Sequence of chain 1.C:
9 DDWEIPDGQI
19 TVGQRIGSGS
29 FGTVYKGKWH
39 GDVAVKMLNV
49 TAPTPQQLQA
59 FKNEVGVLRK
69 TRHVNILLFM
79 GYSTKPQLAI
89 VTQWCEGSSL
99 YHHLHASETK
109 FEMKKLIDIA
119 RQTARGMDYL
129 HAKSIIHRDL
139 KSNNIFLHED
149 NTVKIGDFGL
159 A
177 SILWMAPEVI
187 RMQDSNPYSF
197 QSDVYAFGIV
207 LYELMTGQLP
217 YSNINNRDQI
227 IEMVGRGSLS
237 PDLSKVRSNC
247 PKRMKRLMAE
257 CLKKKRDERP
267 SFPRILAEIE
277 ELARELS

Binding-site contacts:
Ligand atom C21 contacts residue GLU62 of chain 1.C at 3.6 Å.
Ligand atom C8 contacts residue ASP155 of chain 1.C at 3.3 Å.
Ligand atom N2 contacts residue ASP155 of chain 1.C at 3.3 Å (salt-bridge).
Ligand atom O1 contacts residue GLY154 of chain 1.C at 3.1 Å.
Ligand atom C24 contacts residue GLU62 of chain 1.C at 3.1 Å.
Ligand atom C34 contacts residue THR90 of chain 1.C at 3.6 Å.
Ligand atom C33 contacts residue LYS44 of chain 1.C at 3.3 Å.
Ligand atom N9 contacts residue GLU62 of chain 1.C at 3.0 Å (salt-bridge).
Ligand atom C33 contacts residue THR90 of chain 1.C at 3.4 Å.
Ligand atom N2 contacts residue GLU62 of chain 1.C at 2.9 Å (salt-bridge).
Ligand atom O1 contacts residue ASP155 of chain 1.C at 2.2 Å (salt-bridge).
Ligand atom O47 contacts residue TRP92 of chain 1.C at 3.2 Å.
Ligand atom C14 contacts residue GLY154 of chain 1.C at 3.8 Å.
Ligand atom C20 contacts residue VAL65 of chain 1.C at 3.6 Å (hydrophobic).
Ligand atom C32 contacts residue LYS44 of chain 1.C at 3.4 Å.
Ligand atom C19 contacts residue GLY154 of chain 1.C at 3.3 Å.
Ligand atom C32 contacts residue ILE88 of chain 1.C at 3.4 Å (hydrophobic).
Ligand atom C20 contacts residue GLU62 of chain 1.C at 3.7 Å.
Ligand atom C48 contacts residue CYS93 of chain 1.C at 3.2 Å (hydrophobic).
Ligand atom C45 contacts residue ALA42 of chain 1.C at 3.5 Å (hydrophobic).
Ligand atom C33 contacts residue ILE88 of chain 1.C at 3.2 Å (hydrophobic).
Ligand atom C32 contacts residue THR90 of chain 1.C at 3.5 Å.
Ligand atom C48 contacts residue TRP92 of chain 1.C at 3.7 Å (hydrophobic).
Ligand atom C46 contacts residue CYS93 of chain 1.C at 3.6 Å (hydrophobic).
Ligand atom C1 contacts residue GLU62 of chain 1.C at 3.4 Å.
Ligand atom C31 contacts residue THR90 of chain 1.C at 3.7 Å.
Ligand atom C31 contacts residue GLU62 of chain 1.C at 3.5 Å.
Ligand atom C24 contacts residue ASP155 of chain 1.C at 3.8 Å.
Ligand atom C15 contacts residue GLU62 of chain 1.C at 3.5 Å.
Ligand atom C31 contacts residue LYS44 of chain 1.C at 3.5 Å.
Ligand atom C23 contacts residue GLU62 of chain 1.C at 3.3 Å.
Ligand atom C22 contacts residue GLU62 of chain 1.C at 3.5 Å.
Ligand atom C1 contacts residue ASP155 of chain 1.C at 2.9 Å.
Ligand atom C10 contacts residue ASP155 of chain 1.C at 3.4 Å.
Ligand atom O47 contacts residue CYS93 of chain 1.C at 2.9 Å (h-bond).
Ligand atom C14 contacts residue ASP155 of chain 1.C at 3.1 Å.
Ligand atom C3 contacts residue ASP155 of chain 1.C at 3.5 Å.
Ligand atom C42 contacts residue PHE156 of chain 1.C at 3.6 Å (hydrophobic).
Ligand atom N9 contacts residue ASP155 of chain 1.C at 3.6 Å (salt-bridge).
Ligand atom C46 contacts residue GLN91 of chain 1.C at 3.3 Å.

A protein and the small-molecule ligand that binds it are described below.
Small molecule (SMILES): Cc1ccc(-n2nc(C(C)(C)C)cc2NC(=O)Nc2ccc(OCCN3CCOCC3)c3ccccc23)cc1